Sequence of chain 1.B:
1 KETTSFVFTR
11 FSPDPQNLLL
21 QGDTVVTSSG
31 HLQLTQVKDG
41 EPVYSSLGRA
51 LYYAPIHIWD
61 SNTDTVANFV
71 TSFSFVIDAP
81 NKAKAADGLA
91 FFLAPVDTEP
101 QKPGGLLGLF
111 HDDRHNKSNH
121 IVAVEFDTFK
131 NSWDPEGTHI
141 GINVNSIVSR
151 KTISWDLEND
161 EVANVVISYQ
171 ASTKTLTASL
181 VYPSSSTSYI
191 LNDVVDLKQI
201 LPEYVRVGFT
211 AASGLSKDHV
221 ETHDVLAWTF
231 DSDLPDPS

This small molecule binds to this protein.
Small molecule (SMILES): CC(=O)N[C@@H]1[C@@H](O)[C@@H](O)[C@@H](CO)O[C@H]1O

Binding-site contacts:
Ligand atom O3 contacts residue ASN131 of chain 1.B at 2.9 Å (h-bond).
Ligand atom O3 contacts residue ASP87 of chain 1.B at 2.8 Å (salt-bridge).
Ligand atom C2 contacts residue ASN131 of chain 1.B at 4.1 Å.
Ligand atom O5 contacts residue LEU215 of chain 1.B at 4.1 Å.
Ligand atom O7 contacts residue LEU215 of chain 1.B at 3.2 Å.
Ligand atom C8 contacts residue ASN131 of chain 1.B at 3.9 Å.
Ligand atom C4 contacts residue GLY214 of chain 1.B at 4.3 Å.
Ligand atom C8 contacts residue TRP133 of chain 1.B at 4.1 Å (hydrophobic).
Ligand atom O6 contacts residue SER216 of chain 1.B at 2.4 Å (h-bond).
Ligand atom C4 contacts residue LEU215 of chain 1.B at 4.0 Å (hydrophobic).
Ligand atom C5 contacts residue PHE129 of chain 1.B at 3.8 Å (hydrophobic).
Ligand atom O4 contacts residue LEU215 of chain 1.B at 2.8 Å (h-bond).
Ligand atom O4 contacts residue GLY104 of chain 1.B at 4.3 Å.
Ligand atom C7 contacts residue LEU215 of chain 1.B at 4.0 Å (hydrophobic).
Ligand atom C7 contacts residue ASN131 of chain 1.B at 3.8 Å.
Ligand atom C6 contacts residue HIS219 of chain 1.B at 3.6 Å.
Ligand atom C5 contacts residue LEU215 of chain 1.B at 4.2 Å (hydrophobic).
Ligand atom O3 contacts residue GLY105 of chain 1.B at 3.0 Å (h-bond).
Ligand atom C3 contacts residue ASP87 of chain 1.B at 3.6 Å.
Ligand atom C3 contacts residue PHE129 of chain 1.B at 3.6 Å (hydrophobic).
Ligand atom C7 contacts residue GLY105 of chain 1.B at 4.0 Å.
Ligand atom C2 contacts residue LEU215 of chain 1.B at 4.2 Å (hydrophobic).
Ligand atom C6 contacts residue GLY214 of chain 1.B at 4.3 Å.
Ligand atom O3 contacts residue GLY104 of chain 1.B at 3.9 Å.
Ligand atom N2 contacts residue ASN131 of chain 1.B at 3.5 Å (h-bond).
Ligand atom C6 contacts residue PHE129 of chain 1.B at 4.3 Å (hydrophobic).
Ligand atom C6 contacts residue SER216 of chain 1.B at 3.4 Å.
Ligand atom O6 contacts residue HIS219 of chain 1.B at 3.7 Å.
Ligand atom C4 contacts residue PHE129 of chain 1.B at 3.9 Å (hydrophobic).
Ligand atom O7 contacts residue GLY104 of chain 1.B at 3.7 Å.
Ligand atom C3 contacts residue GLY105 of chain 1.B at 4.3 Å.
Ligand atom O4 contacts residue GLY214 of chain 1.B at 3.3 Å.
Ligand atom O7 contacts residue PRO103 of chain 1.B at 4.4 Å.
Ligand atom O7 contacts residue GLY105 of chain 1.B at 3.3 Å (h-bond).
Ligand atom C3 contacts residue ASN131 of chain 1.B at 3.5 Å.
Ligand atom C6 contacts residue LEU215 of chain 1.B at 3.8 Å (hydrophobic).
Ligand atom O3 contacts residue PHE129 of chain 1.B at 4.1 Å.
Ligand atom C4 contacts residue ASP87 of chain 1.B at 3.4 Å.
Ligand atom O4 contacts residue ASP87 of chain 1.B at 2.8 Å (salt-bridge).
Ligand atom O6 contacts residue LEU215 of chain 1.B at 4.3 Å.